Binding-site contacts:
Ligand atom C3 contacts residue NAD1 of chain 2.C at 3.6 Å.
Ligand atom C2 contacts residue NAD1 of chain 2.C at 3.9 Å.
Ligand atom C3 contacts residue THR202 of chain 2.A at 4.0 Å.
Ligand atom C4 contacts residue GLN167 of chain 2.A at 4.0 Å.
Ligand atom C1 contacts residue NAD1 of chain 2.C at 3.2 Å.
Ligand atom O2 contacts residue GLN167 of chain 2.A at 3.2 Å (h-bond).
Ligand atom O4 contacts residue NAD1 of chain 2.C at 4.0 Å.
Ligand atom C1 contacts residue GLN167 of chain 2.A at 4.2 Å.
Ligand atom C1 contacts residue SER157 of chain 2.A at 3.4 Å.
Ligand atom O1 contacts residue NAD1 of chain 2.C at 3.3 Å.
Ligand atom C2 contacts residue GLY201 of chain 2.A at 3.9 Å.
Ligand atom C5 contacts residue GLN167 of chain 2.A at 4.0 Å.
Ligand atom O2 contacts residue GLN267 of chain 1.A at 3.2 Å (h-bond).
Ligand atom C3 contacts residue GLN267 of chain 1.A at 3.8 Å.
Ligand atom O3 contacts residue MET221 of chain 2.A at 4.1 Å.
Ligand atom O2 contacts residue SER157 of chain 2.A at 3.9 Å.
Ligand atom C6 contacts residue PHE110 of chain 2.A at 3.5 Å (hydrophobic).
Ligand atom C5 contacts residue NAD1 of chain 2.C at 3.9 Å.
Ligand atom O3 contacts residue THR202 of chain 2.A at 3.1 Å (h-bond).
Ligand atom C4 contacts residue ASN208 of chain 2.A at 4.0 Å.
Ligand atom C6 contacts residue GLN167 of chain 2.A at 4.1 Å.
Ligand atom C2 contacts residue SER157 of chain 2.A at 3.6 Å.
Ligand atom O3 contacts residue GLN267 of chain 1.A at 2.8 Å (h-bond).
Ligand atom O2 contacts residue SER159 of chain 2.A at 2.6 Å (h-bond).
Ligand atom C6 contacts residue CYS108 of chain 2.A at 3.9 Å (hydrophobic).
Ligand atom C2 contacts residue GLN167 of chain 2.A at 4.2 Å.
Ligand atom O1 contacts residue TYR170 of chain 2.A at 2.6 Å (h-bond).
Ligand atom O4 contacts residue ASN208 of chain 2.A at 3.0 Å (h-bond).
Ligand atom C2 contacts residue GLN267 of chain 1.A at 4.0 Å.
Ligand atom C2 contacts residue SER159 of chain 2.A at 3.6 Å.
Ligand atom C4 contacts residue GLN267 of chain 1.A at 4.1 Å.
Ligand atom C1 contacts residue TYR170 of chain 2.A at 3.4 Å (hydrophobic).
Ligand atom C3 contacts residue GLY201 of chain 2.A at 3.9 Å.
Ligand atom C6 contacts residue ILE207 of chain 2.A at 3.8 Å (hydrophobic).
Ligand atom O1 contacts residue SER159 of chain 2.A at 3.8 Å.
Ligand atom O1 contacts residue SER157 of chain 2.A at 2.4 Å (h-bond).
Ligand atom O5 contacts residue TYR170 of chain 2.A at 3.3 Å (h-bond).
Ligand atom C5 contacts residue ILE207 of chain 2.A at 4.1 Å (hydrophobic).
Ligand atom C4 contacts residue NAD1 of chain 2.C at 4.0 Å.
Ligand atom O5 contacts residue GLN167 of chain 2.A at 3.4 Å (h-bond).

Sequence of chain 1.A:
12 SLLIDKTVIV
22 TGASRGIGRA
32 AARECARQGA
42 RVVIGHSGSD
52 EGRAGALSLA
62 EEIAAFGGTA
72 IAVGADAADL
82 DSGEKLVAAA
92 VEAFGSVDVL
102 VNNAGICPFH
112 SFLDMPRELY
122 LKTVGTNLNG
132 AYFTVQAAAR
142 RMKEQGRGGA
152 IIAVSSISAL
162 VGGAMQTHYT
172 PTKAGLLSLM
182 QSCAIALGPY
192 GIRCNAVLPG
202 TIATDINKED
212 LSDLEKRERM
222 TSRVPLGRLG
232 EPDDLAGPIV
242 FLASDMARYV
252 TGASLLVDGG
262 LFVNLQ

A protein and the small-molecule ligand that binds it are described below.
Small molecule (SMILES): C[C@@H]1O[C@H](O)[C@H](O)[C@H](O)[C@H]1O

Sequence of chain 2.A:
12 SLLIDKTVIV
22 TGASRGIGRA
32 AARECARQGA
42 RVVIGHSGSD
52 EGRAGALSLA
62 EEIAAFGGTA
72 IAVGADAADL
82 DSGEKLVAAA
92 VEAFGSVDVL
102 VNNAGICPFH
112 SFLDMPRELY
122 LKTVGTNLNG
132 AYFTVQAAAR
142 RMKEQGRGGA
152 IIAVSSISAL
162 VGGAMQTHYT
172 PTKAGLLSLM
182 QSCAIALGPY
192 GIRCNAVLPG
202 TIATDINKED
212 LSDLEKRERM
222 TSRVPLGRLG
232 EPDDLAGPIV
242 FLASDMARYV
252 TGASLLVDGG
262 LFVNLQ